A small-molecule ligand and the protein it binds are described below.
Small molecule (SMILES): O=C(O)Cn1cc(Cc2nc3c(F)c(F)cc(F)c3s2)c2ccccc21

Binding-site contacts:
Ligand atom C13 contacts residue TRP115 of chain 1.A at 3.6 Å (hydrophobic).
Ligand atom F22 contacts residue TRP115 of chain 1.A at 3.6 Å.
Ligand atom C28 contacts residue TRP115 of chain 1.A at 3.5 Å (hydrophobic).
Ligand atom F23 contacts residue TYR313 of chain 1.A at 3.4 Å.
Ligand atom F23 contacts residue CYS307 of chain 1.A at 3.5 Å.
Ligand atom C29 contacts residue CYS307 of chain 1.A at 3.7 Å (hydrophobic).
Ligand atom C2 contacts residue TRP24 of chain 1.A at 3.5 Å (hydrophobic).
Ligand atom C4 contacts residue TRP24 of chain 1.A at 3.6 Å (hydrophobic).
Ligand atom N15 contacts residue TRP24 of chain 1.A at 3.6 Å.
Ligand atom F19 contacts residue TRP115 of chain 1.A at 3.5 Å.
Ligand atom C13 contacts residue LEU304 of chain 1.A at 3.6 Å (hydrophobic).
Ligand atom O33 contacts residue TYR52 of chain 1.A at 2.7 Å (h-bond).
Ligand atom O33 contacts residue NDP1 of chain 1.B at 3.1 Å.
Ligand atom N36 contacts residue TRP115 of chain 1.A at 3.5 Å.
Ligand atom C32 contacts residue HIS114 of chain 1.A at 3.1 Å.
Ligand atom S14 contacts residue TRP115 of chain 1.A at 3.6 Å.
Ligand atom C24 contacts residue TRP115 of chain 1.A at 3.5 Å (hydrophobic).
Ligand atom C6 contacts residue PHE126 of chain 1.A at 3.7 Å (hydrophobic).
Ligand atom C25 contacts residue TRP115 of chain 1.A at 3.6 Å (hydrophobic).
Ligand atom C11 contacts residue TRP223 of chain 1.A at 3.6 Å (hydrophobic).
Ligand atom O33 contacts residue HIS114 of chain 1.A at 2.7 Å (h-bond).
Ligand atom C26 contacts residue TRP115 of chain 1.A at 3.4 Å (hydrophobic).
Ligand atom O34 contacts residue HIS114 of chain 1.A at 3.0 Å (h-bond).
Ligand atom C20 contacts residue TRP24 of chain 1.A at 3.5 Å (hydrophobic).
Ligand atom F22 contacts residue LEU304 of chain 1.A at 3.4 Å.
Ligand atom N36 contacts residue LEU304 of chain 1.A at 3.4 Å (h-bond).
Ligand atom F22 contacts residue TYR313 of chain 1.A at 3.4 Å.
Ligand atom C27 contacts residue TRP115 of chain 1.A at 3.4 Å (hydrophobic).
Ligand atom F19 contacts residue CYS84 of chain 1.A at 3.5 Å.
Ligand atom O34 contacts residue TRP115 of chain 1.A at 3.0 Å (h-bond).
Ligand atom C25 contacts residue THR117 of chain 1.A at 3.3 Å.
Ligand atom O34 contacts residue NDP1 of chain 1.B at 3.4 Å (h-bond).
Ligand atom F19 contacts residue PHE119 of chain 1.A at 3.5 Å.
Ligand atom C29 contacts residue TRP115 of chain 1.A at 3.5 Å (hydrophobic).
Ligand atom C32 contacts residue NDP1 of chain 1.B at 3.5 Å.
Ligand atom F22 contacts residue ALA303 of chain 1.A at 3.6 Å.
Ligand atom C17 contacts residue LEU304 of chain 1.A at 3.7 Å (hydrophobic).
Ligand atom C16 contacts residue CYS302 of chain 1.A at 3.4 Å (hydrophobic).
Ligand atom F19 contacts residue TRP83 of chain 1.A at 3.4 Å.
Ligand atom N36 contacts residue ALA303 of chain 1.A at 3.3 Å.

Sequence of chain 1.A:
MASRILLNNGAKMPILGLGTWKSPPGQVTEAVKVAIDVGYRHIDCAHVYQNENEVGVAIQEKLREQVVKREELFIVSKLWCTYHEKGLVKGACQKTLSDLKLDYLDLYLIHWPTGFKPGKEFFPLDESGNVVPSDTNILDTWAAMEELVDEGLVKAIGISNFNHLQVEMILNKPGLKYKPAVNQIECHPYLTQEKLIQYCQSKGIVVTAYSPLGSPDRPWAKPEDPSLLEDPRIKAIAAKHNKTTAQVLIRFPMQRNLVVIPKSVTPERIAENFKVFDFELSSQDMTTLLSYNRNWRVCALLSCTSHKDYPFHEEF